Sequence of chain 1.Z:
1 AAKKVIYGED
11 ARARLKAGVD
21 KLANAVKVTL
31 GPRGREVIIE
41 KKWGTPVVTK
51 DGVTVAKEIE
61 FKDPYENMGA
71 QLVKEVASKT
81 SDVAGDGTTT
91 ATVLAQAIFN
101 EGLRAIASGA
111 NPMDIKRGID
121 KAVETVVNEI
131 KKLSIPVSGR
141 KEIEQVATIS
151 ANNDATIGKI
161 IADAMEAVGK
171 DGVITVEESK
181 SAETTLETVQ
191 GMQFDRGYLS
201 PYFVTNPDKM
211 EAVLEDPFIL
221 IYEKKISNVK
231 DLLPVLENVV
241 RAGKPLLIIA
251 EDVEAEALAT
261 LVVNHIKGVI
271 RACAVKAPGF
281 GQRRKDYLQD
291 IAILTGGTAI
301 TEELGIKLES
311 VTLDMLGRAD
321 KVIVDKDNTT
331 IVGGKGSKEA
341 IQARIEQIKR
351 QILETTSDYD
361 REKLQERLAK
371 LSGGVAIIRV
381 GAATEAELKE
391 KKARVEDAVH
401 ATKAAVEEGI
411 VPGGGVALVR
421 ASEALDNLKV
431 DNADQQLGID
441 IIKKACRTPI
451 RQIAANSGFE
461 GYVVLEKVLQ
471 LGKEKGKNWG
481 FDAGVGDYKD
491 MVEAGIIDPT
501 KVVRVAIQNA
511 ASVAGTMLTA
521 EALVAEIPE

This small molecule binds to this protein.
Small molecule (SMILES): Nc1ncnc2c1ncn2[C@@H]1O[C@H](CO[P](=O)(O)O[P](=O)(O)NP(=O)(O)O)[C@@H](O)[C@H]1O

Binding-site contacts:
Ligand atom N3B contacts residue THR89 of chain 1.Z at 3.1 Å (h-bond).
Ligand atom PA contacts residue MG1 of chain 1.IB at 3.4 Å.
Ligand atom O1A contacts residue THR29 of chain 1.Z at 3.4 Å (h-bond).
Ligand atom O3G contacts residue VAL53 of chain 1.Z at 3.2 Å.
Ligand atom C2' contacts residue ASP498 of chain 1.Z at 3.3 Å.
Ligand atom O1A contacts residue GLY31 of chain 1.Z at 3.4 Å (h-bond).
Ligand atom O2B contacts residue THR90 of chain 1.Z at 2.9 Å (h-bond).
Ligand atom PB contacts residue MG1 of chain 1.IB at 3.5 Å.
Ligand atom O1B contacts residue ASP86 of chain 1.Z at 2.9 Å (salt-bridge).
Ligand atom O2B contacts residue THR89 of chain 1.Z at 3.1 Å (h-bond).
Ligand atom O2G contacts residue THR88 of chain 1.Z at 2.9 Å (h-bond).
Ligand atom C6 contacts residue PRO32 of chain 1.Z at 3.5 Å (hydrophobic).
Ligand atom PG contacts residue MG1 of chain 1.IB at 3.4 Å.
Ligand atom O2G contacts residue VAL53 of chain 1.Z at 3.5 Å.
Ligand atom O1B contacts residue GLY87 of chain 1.Z at 3.4 Å (h-bond).
Ligand atom O2' contacts residue ASP498 of chain 1.Z at 2.5 Å (salt-bridge).
Ligand atom N1 contacts residue ALA483 of chain 1.Z at 3.0 Å (h-bond).
Ligand atom O3A contacts residue LEU30 of chain 1.Z at 3.5 Å.
Ligand atom C6 contacts residue ASP482 of chain 1.Z at 3.5 Å.
Ligand atom N1 contacts residue ASP482 of chain 1.Z at 3.1 Å (salt-bridge).
Ligand atom O2B contacts residue GLY87 of chain 1.Z at 3.3 Å.
Ligand atom O1A contacts residue LEU30 of chain 1.Z at 3.6 Å.
Ligand atom O1G contacts residue ASP86 of chain 1.Z at 2.8 Å (salt-bridge).
Ligand atom O5' contacts residue GLY31 of chain 1.Z at 3.4 Å (h-bond).
Ligand atom O2A contacts residue MG1 of chain 1.IB at 2.0 Å.
Ligand atom C3' contacts residue ASP498 of chain 1.Z at 3.3 Å.
Ligand atom O3' contacts residue ASP498 of chain 1.Z at 3.2 Å (salt-bridge).
Ligand atom C2 contacts residue ALA483 of chain 1.Z at 3.5 Å (hydrophobic).
Ligand atom O1G contacts residue MG1 of chain 1.IB at 2.1 Å.
Ligand atom O3G contacts residue ASP51 of chain 1.Z at 2.8 Å (salt-bridge).
Ligand atom C5 contacts residue PRO32 of chain 1.Z at 3.5 Å (hydrophobic).
Ligand atom O2' contacts residue GLY413 of chain 1.Z at 3.3 Å.
Ligand atom C5 contacts residue ILE496 of chain 1.Z at 3.6 Å (hydrophobic).
Ligand atom O1B contacts residue MG1 of chain 1.IB at 2.5 Å.
Ligand atom N6 contacts residue ASP482 of chain 1.Z at 3.0 Å (salt-bridge).
Ligand atom N3 contacts residue GLY414 of chain 1.Z at 3.3 Å.
Ligand atom O2B contacts residue THR88 of chain 1.Z at 3.4 Å (h-bond).
Ligand atom O1A contacts residue K1 of chain 1.JB at 3.3 Å.
Ligand atom O2' contacts residue GLY414 of chain 1.Z at 2.7 Å (h-bond).
Ligand atom N7 contacts residue ASN153 of chain 1.Z at 3.5 Å (h-bond).